Binding-site contacts:
Ligand atom C2 contacts residue PRO412 of chain 1.F at 4.2 Å (hydrophobic).
Ligand atom N7 contacts residue SER413 of chain 1.F at 4.3 Å.
Ligand atom N9 contacts residue HIS411 of chain 1.F at 4.5 Å.
Ligand atom C6 contacts residue PRO412 of chain 1.F at 3.6 Å (hydrophobic).
Ligand atom C5' contacts residue PRO202 of chain 1.F at 4.2 Å (hydrophobic).
Ligand atom N3 contacts residue PRO412 of chain 1.F at 4.0 Å.
Ligand atom C2 contacts residue GLY420 of chain 1.F at 3.8 Å.
Ligand atom N9 contacts residue PRO202 of chain 1.F at 4.3 Å.
Ligand atom O5' contacts residue PRO202 of chain 1.F at 4.1 Å.
Ligand atom O3' contacts residue HIS409 of chain 1.E at 4.4 Å.
Ligand atom O4' contacts residue PRO202 of chain 1.F at 4.4 Å.
Ligand atom N3 contacts residue PRO202 of chain 1.F at 4.2 Å.
Ligand atom C2 contacts residue PRO202 of chain 1.F at 4.0 Å (hydrophobic).
Ligand atom O3P contacts residue PRO202 of chain 1.F at 4.1 Å.
Ligand atom N6 contacts residue VAL201 of chain 1.F at 4.5 Å.
Ligand atom C8 contacts residue HIS411 of chain 1.F at 3.4 Å.
Ligand atom N9 contacts residue PRO412 of chain 1.F at 4.4 Å.
Ligand atom C4 contacts residue PRO202 of chain 1.F at 4.0 Å (hydrophobic).
Ligand atom N1 contacts residue VAL201 of chain 1.F at 4.0 Å.
Ligand atom C8 contacts residue PRO202 of chain 1.F at 4.4 Å (hydrophobic).
Ligand atom C6 contacts residue SER413 of chain 1.F at 4.4 Å.
Ligand atom N6 contacts residue PRO412 of chain 1.F at 3.6 Å.
Ligand atom N7 contacts residue HIS411 of chain 1.F at 3.7 Å.
Ligand atom N6 contacts residue GLY420 of chain 1.F at 3.6 Å.
Ligand atom N7 contacts residue PRO202 of chain 1.F at 4.2 Å.
Ligand atom C4 contacts residue PRO412 of chain 1.F at 4.1 Å (hydrophobic).
Ligand atom N1 contacts residue PRO412 of chain 1.F at 3.7 Å.
Ligand atom C6 contacts residue GLY420 of chain 1.F at 4.3 Å.
Ligand atom P contacts residue PRO202 of chain 1.F at 4.4 Å.
Ligand atom C6 contacts residue VAL201 of chain 1.F at 4.5 Å (hydrophobic).
Ligand atom N1 contacts residue PRO202 of chain 1.F at 4.0 Å.
Ligand atom N1 contacts residue GLY420 of chain 1.F at 3.2 Å (h-bond).
Ligand atom C5 contacts residue PRO202 of chain 1.F at 3.9 Å (hydrophobic).
Ligand atom N6 contacts residue SER413 of chain 1.F at 3.6 Å.
Ligand atom C2' contacts residue HIS411 of chain 1.F at 4.3 Å.
Ligand atom O1P contacts residue PRO202 of chain 1.F at 4.1 Å.
Ligand atom C5 contacts residue PRO412 of chain 1.F at 4.1 Å (hydrophobic).
Ligand atom C6 contacts residue PRO202 of chain 1.F at 4.0 Å (hydrophobic).

This protein binds this small molecule.
Small molecule (SMILES): Nc1ncnc2c1ncn2[C@H]1C[C@H](O)[C@@H](COP(=O)(O)O)O1

Sequence of chain 1.F:
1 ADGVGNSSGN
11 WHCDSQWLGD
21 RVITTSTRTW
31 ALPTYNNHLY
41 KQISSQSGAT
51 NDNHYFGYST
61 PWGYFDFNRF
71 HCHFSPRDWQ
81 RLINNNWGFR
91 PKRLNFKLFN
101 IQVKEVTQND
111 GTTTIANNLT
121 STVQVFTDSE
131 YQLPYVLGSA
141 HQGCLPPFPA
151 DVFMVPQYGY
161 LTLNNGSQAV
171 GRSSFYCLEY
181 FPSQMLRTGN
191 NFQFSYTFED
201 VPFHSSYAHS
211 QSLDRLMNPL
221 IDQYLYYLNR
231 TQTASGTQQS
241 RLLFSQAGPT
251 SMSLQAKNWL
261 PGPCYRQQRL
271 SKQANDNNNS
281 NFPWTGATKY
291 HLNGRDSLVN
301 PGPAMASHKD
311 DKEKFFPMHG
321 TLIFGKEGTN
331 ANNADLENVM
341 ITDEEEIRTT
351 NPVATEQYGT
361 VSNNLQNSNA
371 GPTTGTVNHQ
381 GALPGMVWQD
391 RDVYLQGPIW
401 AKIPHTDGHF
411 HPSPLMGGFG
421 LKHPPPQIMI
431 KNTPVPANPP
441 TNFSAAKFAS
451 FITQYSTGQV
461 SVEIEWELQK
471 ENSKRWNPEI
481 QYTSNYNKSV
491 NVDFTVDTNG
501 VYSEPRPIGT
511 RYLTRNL

Sequence of chain 1.E:
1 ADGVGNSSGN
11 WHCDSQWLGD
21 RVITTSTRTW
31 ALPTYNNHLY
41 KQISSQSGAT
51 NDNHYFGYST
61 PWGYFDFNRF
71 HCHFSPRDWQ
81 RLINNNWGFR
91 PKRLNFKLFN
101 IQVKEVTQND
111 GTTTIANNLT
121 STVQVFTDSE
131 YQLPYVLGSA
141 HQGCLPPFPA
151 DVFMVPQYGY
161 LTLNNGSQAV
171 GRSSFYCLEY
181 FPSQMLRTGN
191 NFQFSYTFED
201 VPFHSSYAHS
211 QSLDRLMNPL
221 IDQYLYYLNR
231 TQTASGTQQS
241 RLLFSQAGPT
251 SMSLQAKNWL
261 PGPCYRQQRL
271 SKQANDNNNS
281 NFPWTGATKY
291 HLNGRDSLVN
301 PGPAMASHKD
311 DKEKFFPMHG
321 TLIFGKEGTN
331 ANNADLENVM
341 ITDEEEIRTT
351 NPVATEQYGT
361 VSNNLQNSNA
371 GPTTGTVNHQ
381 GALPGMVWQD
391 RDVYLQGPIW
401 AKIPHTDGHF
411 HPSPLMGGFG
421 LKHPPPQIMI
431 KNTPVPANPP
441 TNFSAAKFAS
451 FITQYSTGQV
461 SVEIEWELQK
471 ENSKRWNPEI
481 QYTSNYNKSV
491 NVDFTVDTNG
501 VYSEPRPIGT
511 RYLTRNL